Binding-site contacts:
Ligand atom C4 contacts residue MET162 of chain 1.A at 4.4 Å (hydrophobic).
Ligand atom CL contacts residue VAL115 of chain 1.A at 3.1 Å.
Ligand atom C4 contacts residue VAL65 of chain 1.A at 4.0 Å (hydrophobic).
Ligand atom C contacts residue VAL52 of chain 1.A at 4.5 Å (hydrophobic).
Ligand atom C3 contacts residue VAL52 of chain 1.A at 4.0 Å (hydrophobic).
Ligand atom C1 contacts residue MET162 of chain 1.A at 4.4 Å (hydrophobic).
Ligand atom C contacts residue ASN117 of chain 1.A at 3.3 Å.
Ligand atom CL contacts residue VAL65 of chain 1.A at 3.8 Å.
Ligand atom N contacts residue VAL52 of chain 1.A at 3.8 Å.
Ligand atom C contacts residue LEU44 of chain 1.A at 4.3 Å (hydrophobic).
Ligand atom C3 contacts residue ILE173 of chain 1.A at 3.3 Å (hydrophobic).
Ligand atom C6 contacts residue ASN117 of chain 1.A at 3.5 Å.
Ligand atom N contacts residue ASN117 of chain 1.A at 4.3 Å.
Ligand atom CL contacts residue ASN116 of chain 1.A at 3.6 Å.
Ligand atom CL contacts residue ASN117 of chain 1.A at 4.3 Å.
Ligand atom C4 contacts residue VAL52 of chain 1.A at 4.2 Å (hydrophobic).
Ligand atom C6 contacts residue LEU44 of chain 1.A at 4.4 Å (hydrophobic).
Ligand atom C4 contacts residue ILE173 of chain 1.A at 4.1 Å (hydrophobic).
Ligand atom C5 contacts residue VAL52 of chain 1.A at 4.2 Å (hydrophobic).
Ligand atom CL1 contacts residue VAL115 of chain 1.A at 3.7 Å.
Ligand atom CL1 contacts residue ILE173 of chain 1.A at 4.2 Å.
Ligand atom C1 contacts residue ASN117 of chain 1.A at 3.9 Å.
Ligand atom CL1 contacts residue ILE94 of chain 1.A at 3.3 Å.
Ligand atom N contacts residue LEU44 of chain 1.A at 3.9 Å.
Ligand atom N contacts residue GLY45 of chain 1.A at 3.6 Å.
Ligand atom C5 contacts residue VAL65 of chain 1.A at 4.1 Å (hydrophobic).
Ligand atom C5 contacts residue MET162 of chain 1.A at 4.3 Å (hydrophobic).
Ligand atom CL contacts residue LEU44 of chain 1.A at 4.3 Å.
Ligand atom C1 contacts residue VAL52 of chain 1.A at 3.9 Å (hydrophobic).
Ligand atom C2 contacts residue VAL52 of chain 1.A at 3.8 Å (hydrophobic).
Ligand atom CL1 contacts residue VAL65 of chain 1.A at 3.8 Å.
Ligand atom C6 contacts residue MET162 of chain 1.A at 4.1 Å (hydrophobic).
Ligand atom C2 contacts residue ILE173 of chain 1.A at 3.6 Å (hydrophobic).
Ligand atom C6 contacts residue VAL52 of chain 1.A at 4.0 Å (hydrophobic).
Ligand atom C5 contacts residue VAL115 of chain 1.A at 4.4 Å (hydrophobic).
Ligand atom CL contacts residue MET162 of chain 1.A at 4.4 Å.

Sequence of chain 1.A:
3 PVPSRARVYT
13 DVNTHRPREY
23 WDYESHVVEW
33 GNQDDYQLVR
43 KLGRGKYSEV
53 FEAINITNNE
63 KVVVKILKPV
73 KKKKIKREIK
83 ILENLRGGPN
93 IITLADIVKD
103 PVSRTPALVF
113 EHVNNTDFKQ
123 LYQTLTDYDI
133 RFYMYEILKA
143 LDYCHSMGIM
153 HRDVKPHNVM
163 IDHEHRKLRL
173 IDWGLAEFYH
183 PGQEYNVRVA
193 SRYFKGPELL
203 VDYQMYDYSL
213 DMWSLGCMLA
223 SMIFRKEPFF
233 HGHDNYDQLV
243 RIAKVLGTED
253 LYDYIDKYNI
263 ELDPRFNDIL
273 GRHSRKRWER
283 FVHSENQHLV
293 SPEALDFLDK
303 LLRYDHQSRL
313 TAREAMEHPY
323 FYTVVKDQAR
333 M

A protein and the small-molecule ligand that binds it are described below.
Small molecule (SMILES): O=C1Nc2c(ccc(Cl)c2Cl)C1=NO